Sequence of chain 1.A:
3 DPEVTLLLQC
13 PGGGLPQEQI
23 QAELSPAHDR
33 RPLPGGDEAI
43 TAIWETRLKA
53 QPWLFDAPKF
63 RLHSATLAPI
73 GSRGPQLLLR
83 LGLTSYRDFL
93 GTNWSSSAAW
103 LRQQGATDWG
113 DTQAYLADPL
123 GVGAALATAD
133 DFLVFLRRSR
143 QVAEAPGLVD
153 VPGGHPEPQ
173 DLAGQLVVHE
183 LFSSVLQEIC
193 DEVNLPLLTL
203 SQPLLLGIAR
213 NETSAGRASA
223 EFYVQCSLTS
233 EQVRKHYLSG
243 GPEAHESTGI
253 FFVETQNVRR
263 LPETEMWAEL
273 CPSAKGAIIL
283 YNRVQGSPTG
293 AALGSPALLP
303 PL

Binding-site contacts:
Ligand atom O2 contacts residue TYR88 of chain 1.A at 4.5 Å.
Ligand atom N1 contacts residue PHE57 of chain 1.A at 4.3 Å.
Ligand atom O2 contacts residue LEU56 of chain 1.A at 3.4 Å.
Ligand atom N1 contacts residue TYR88 of chain 1.A at 4.4 Å.
Ligand atom N2 contacts residue TYR88 of chain 1.A at 3.9 Å.
Ligand atom C1 contacts residue PHE57 of chain 1.A at 3.9 Å (hydrophobic).
Ligand atom C5 contacts residue TYR88 of chain 1.A at 3.9 Å (hydrophobic).
Ligand atom C4 contacts residue ALA59 of chain 1.A at 4.3 Å (hydrophobic).
Ligand atom C2 contacts residue PHE57 of chain 1.A at 4.1 Å (hydrophobic).
Ligand atom O3 contacts residue TYR88 of chain 1.A at 3.0 Å (h-bond).
Ligand atom C4 contacts residue TYR88 of chain 1.A at 3.7 Å (hydrophobic).
Ligand atom C6 contacts residue TYR88 of chain 1.A at 3.8 Å (hydrophobic).
Ligand atom N2 contacts residue PHE57 of chain 1.A at 2.7 Å (h-bond).
Ligand atom O2 contacts residue PHE57 of chain 1.A at 3.2 Å (h-bond).
Ligand atom C8 contacts residue TYR88 of chain 1.A at 4.0 Å (hydrophobic).
Ligand atom C5 contacts residue LEU56 of chain 1.A at 4.3 Å (hydrophobic).
Ligand atom C4 contacts residue PHE57 of chain 1.A at 3.5 Å (hydrophobic).
Ligand atom C7 contacts residue TYR88 of chain 1.A at 4.3 Å (hydrophobic).
Ligand atom C7 contacts residue LEU56 of chain 1.A at 4.0 Å (hydrophobic).
Ligand atom C3 contacts residue TYR88 of chain 1.A at 3.8 Å (hydrophobic).
Ligand atom C5 contacts residue PHE57 of chain 1.A at 3.3 Å (hydrophobic).

The protein below binds the small molecule below.
Small molecule (SMILES): COC(=O)C[C@H]1C(=O)NCCN1C(C)=O